This small molecule binds to this protein.
Small molecule (SMILES): CC(=O)N[C@H]1[C@H](O[C@H]2[C@H](O)[C@@H](NC(C)=O)CO[C@@H]2CO)O[C@H](CO)[C@@H](O[C@@H]2O[C@H](CO[C@H]3O[C@H](CO[C@H]4O[C@H](CO)[C@@H](O)[C@H](O)[C@@H]4O)[C@@H](O)[C@H](O)[C@@H]3O)[C@@H](O)[C@H](O[C@H]3O[C@H](CO)[C@@H](O)[C@H](O)[C@@H]3O)[C@@H]2O)[C@@H]1O

Sequence of chain 2.D:
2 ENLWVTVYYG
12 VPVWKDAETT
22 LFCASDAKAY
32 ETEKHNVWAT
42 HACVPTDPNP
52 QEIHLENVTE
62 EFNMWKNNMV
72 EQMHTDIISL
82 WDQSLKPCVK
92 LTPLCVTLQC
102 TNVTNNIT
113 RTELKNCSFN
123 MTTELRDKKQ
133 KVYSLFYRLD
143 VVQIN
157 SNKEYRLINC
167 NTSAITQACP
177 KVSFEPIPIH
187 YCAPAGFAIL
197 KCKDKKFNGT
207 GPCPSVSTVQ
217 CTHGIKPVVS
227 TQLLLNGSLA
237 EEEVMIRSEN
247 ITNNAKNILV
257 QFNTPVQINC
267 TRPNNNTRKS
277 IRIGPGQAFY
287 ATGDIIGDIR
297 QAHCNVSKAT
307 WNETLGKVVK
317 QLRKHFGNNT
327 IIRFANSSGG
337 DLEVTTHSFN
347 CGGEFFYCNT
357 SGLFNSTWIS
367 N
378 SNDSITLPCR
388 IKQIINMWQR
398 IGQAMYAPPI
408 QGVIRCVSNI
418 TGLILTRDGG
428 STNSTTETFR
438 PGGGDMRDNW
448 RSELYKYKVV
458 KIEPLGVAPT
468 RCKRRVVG

Binding-site contacts:
Ligand atom C4 contacts residue ASN246 of chain 2.D at 4.2 Å.
Ligand atom C8 contacts residue BMA3 of chain 2.L at 3.4 Å.
Ligand atom C7 contacts residue ASN246 of chain 2.D at 3.8 Å.
Ligand atom C7 contacts residue THR248 of chain 2.D at 4.0 Å.
Ligand atom N2 contacts residue ASN246 of chain 2.D at 2.8 Å (h-bond).
Ligand atom O5 contacts residue ASN249 of chain 2.D at 3.8 Å.
Ligand atom C2 contacts residue ASN246 of chain 2.D at 2.6 Å.
Ligand atom O7 contacts residue THR248 of chain 2.D at 2.8 Å (h-bond).
Ligand atom N2 contacts residue THR248 of chain 2.D at 4.5 Å.
Ligand atom O7 contacts residue ASN246 of chain 2.D at 3.8 Å.
Ligand atom C3 contacts residue ASN246 of chain 2.D at 3.8 Å.
Ligand atom C1 contacts residue ASN249 of chain 2.D at 3.6 Å.
Ligand atom C5 contacts residue ASN246 of chain 2.D at 3.6 Å.
Ligand atom C1 contacts residue ASN246 of chain 2.D at 1.4 Å.
Ligand atom C5 contacts residue ASN249 of chain 2.D at 3.9 Å.
Ligand atom O5 contacts residue ASN246 of chain 2.D at 2.4 Å (h-bond).